Sequence of chain 1.A:
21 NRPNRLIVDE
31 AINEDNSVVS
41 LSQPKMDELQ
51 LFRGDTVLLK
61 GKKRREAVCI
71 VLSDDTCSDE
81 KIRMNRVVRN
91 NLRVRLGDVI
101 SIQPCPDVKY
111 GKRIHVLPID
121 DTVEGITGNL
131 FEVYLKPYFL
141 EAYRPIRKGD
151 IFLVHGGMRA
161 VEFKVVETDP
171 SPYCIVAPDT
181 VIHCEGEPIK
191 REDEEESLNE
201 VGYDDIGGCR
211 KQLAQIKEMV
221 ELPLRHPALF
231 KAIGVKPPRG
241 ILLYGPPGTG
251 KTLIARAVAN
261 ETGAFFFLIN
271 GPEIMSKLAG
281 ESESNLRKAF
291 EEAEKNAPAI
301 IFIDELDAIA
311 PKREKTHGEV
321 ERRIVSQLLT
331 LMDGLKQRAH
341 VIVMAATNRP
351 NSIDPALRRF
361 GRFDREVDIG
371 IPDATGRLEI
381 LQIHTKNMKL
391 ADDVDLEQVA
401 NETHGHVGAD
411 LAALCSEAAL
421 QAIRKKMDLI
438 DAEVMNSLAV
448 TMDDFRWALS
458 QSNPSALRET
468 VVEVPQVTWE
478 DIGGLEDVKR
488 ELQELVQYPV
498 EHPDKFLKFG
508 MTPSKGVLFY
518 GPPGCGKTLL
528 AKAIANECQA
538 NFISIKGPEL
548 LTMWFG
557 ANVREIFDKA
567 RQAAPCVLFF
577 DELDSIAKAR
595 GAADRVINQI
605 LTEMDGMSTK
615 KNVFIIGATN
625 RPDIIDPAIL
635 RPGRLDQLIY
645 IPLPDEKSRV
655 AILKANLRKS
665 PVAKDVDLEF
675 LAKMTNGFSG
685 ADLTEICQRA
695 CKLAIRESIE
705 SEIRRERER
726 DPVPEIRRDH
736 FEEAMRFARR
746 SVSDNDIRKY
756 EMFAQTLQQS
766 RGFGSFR

A protein and the small-molecule ligand that binds it are described below.
Small molecule (SMILES): Nc1ncnc2c1ncn2[C@@H]1O[C@H](COP(=O)(O)OP(=O)(O)OP(O)(O)=S)[C@@H](O)[C@H]1O

Binding-site contacts:
Ligand atom O4' contacts residue ALA685 of chain 1.A at 3.8 Å.
Ligand atom O2B contacts residue GLY521 of chain 1.A at 3.3 Å.
Ligand atom O2B contacts residue PRO520 of chain 1.A at 3.4 Å (h-bond).
Ligand atom O3B contacts residue THR525 of chain 1.A at 2.9 Å (h-bond).
Ligand atom O3G contacts residue GLU578 of chain 1.A at 3.6 Å (salt-bridge).
Ligand atom O2G contacts residue ASP577 of chain 1.A at 3.4 Å (salt-bridge).
Ligand atom O2' contacts residue LEU526 of chain 1.A at 3.4 Å.
Ligand atom O3A contacts residue GLY521 of chain 1.A at 2.9 Å (h-bond).
Ligand atom N3 contacts residue ILE656 of chain 1.A at 3.6 Å.
Ligand atom O2A contacts residue GLY523 of chain 1.A at 3.5 Å.
Ligand atom S1G contacts residue ARG635 of chain 1.B at 3.7 Å.
Ligand atom N6 contacts residue SER652 of chain 1.A at 3.6 Å.
Ligand atom O5' contacts residue GLY521 of chain 1.A at 3.4 Å (h-bond).
Ligand atom PB contacts residue THR525 of chain 1.A at 3.3 Å.
Ligand atom C8 contacts residue ALA685 of chain 1.A at 3.6 Å (hydrophobic).
Ligand atom N7 contacts residue GLY523 of chain 1.A at 3.5 Å.
Ligand atom C8 contacts residue GLY523 of chain 1.A at 3.5 Å.
Ligand atom O3G contacts residue ASP577 of chain 1.A at 3.5 Å (salt-bridge).
Ligand atom O2B contacts residue ARG635 of chain 1.B at 3.5 Å (salt-bridge).
Ligand atom O2A contacts residue GLY521 of chain 1.A at 3.5 Å (h-bond).
Ligand atom O1B contacts residue THR525 of chain 1.A at 2.7 Å (h-bond).
Ligand atom O2G contacts residue LYS543 of chain 1.A at 3.3 Å.
Ligand atom N1 contacts residue GLY480 of chain 1.A at 3.4 Å (h-bond).
Ligand atom O1B contacts residue LYS524 of chain 1.A at 3.3 Å.
Ligand atom N6 contacts residue GLY481 of chain 1.A at 3.2 Å (h-bond).
Ligand atom O3G contacts residue THR525 of chain 1.A at 3.0 Å (h-bond).
Ligand atom C6 contacts residue SER652 of chain 1.A at 3.6 Å.
Ligand atom C2 contacts residue SER652 of chain 1.A at 3.3 Å.
Ligand atom PA contacts residue GLY521 of chain 1.A at 3.5 Å.
Ligand atom O1A contacts residue THR525 of chain 1.A at 3.3 Å.
Ligand atom N6 contacts residue PRO648 of chain 1.A at 3.6 Å.
Ligand atom C2' contacts residue LEU526 of chain 1.A at 3.8 Å (hydrophobic).
Ligand atom O2G contacts residue THR525 of chain 1.A at 3.4 Å (h-bond).
Ligand atom PA contacts residue THR525 of chain 1.A at 3.6 Å.
Ligand atom O2A contacts residue LYS524 of chain 1.A at 3.0 Å (salt-bridge).
Ligand atom PB contacts residue GLY521 of chain 1.A at 3.8 Å.
Ligand atom N1 contacts residue SER652 of chain 1.A at 3.4 Å.
Ligand atom PG contacts residue THR525 of chain 1.A at 3.2 Å.
Ligand atom S1G contacts residue LYS543 of chain 1.A at 3.7 Å.
Ligand atom O2A contacts residue THR525 of chain 1.A at 2.9 Å (h-bond).

Sequence of chain 1.B:
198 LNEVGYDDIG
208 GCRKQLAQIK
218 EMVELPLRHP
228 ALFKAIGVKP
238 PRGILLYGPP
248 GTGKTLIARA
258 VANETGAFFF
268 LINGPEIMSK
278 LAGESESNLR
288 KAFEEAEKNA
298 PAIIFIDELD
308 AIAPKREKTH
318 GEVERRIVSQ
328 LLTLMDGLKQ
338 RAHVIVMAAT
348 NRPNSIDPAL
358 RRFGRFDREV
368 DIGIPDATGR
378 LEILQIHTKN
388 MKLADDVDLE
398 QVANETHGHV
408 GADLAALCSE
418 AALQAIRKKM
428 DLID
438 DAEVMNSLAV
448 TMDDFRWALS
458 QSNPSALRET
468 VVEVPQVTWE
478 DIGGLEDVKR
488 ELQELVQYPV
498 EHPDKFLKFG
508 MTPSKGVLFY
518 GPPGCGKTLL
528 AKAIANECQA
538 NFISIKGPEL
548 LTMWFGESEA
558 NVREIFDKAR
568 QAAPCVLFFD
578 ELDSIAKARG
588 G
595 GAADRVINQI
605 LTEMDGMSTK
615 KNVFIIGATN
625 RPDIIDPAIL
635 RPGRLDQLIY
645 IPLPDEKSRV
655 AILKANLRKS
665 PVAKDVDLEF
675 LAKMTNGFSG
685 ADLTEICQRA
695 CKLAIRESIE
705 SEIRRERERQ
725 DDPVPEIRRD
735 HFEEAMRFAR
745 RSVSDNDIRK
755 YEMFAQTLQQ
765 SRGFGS